Binding-site contacts:
Ligand atom OP1 contacts residue LYS81 of chain 1.A at 3.7 Å.
Ligand atom N3 contacts residue TRP31 of chain 1.A at 3.2 Å (h-bond).
Ligand atom OP1 contacts residue GLY63 of chain 1.A at 3.1 Å.
Ligand atom C4 contacts residue TRP31 of chain 1.A at 3.6 Å (hydrophobic).
Ligand atom C5' contacts residue GLY61 of chain 1.A at 3.5 Å.
Ligand atom C6 contacts residue TRP31 of chain 1.A at 3.6 Å (hydrophobic).
Ligand atom N3 contacts residue GLY35 of chain 1.A at 3.6 Å.
Ligand atom C4' contacts residue TYR36 of chain 1.A at 3.7 Å (hydrophobic).
Ligand atom O3' contacts residue GLY61 of chain 1.A at 3.4 Å.
Ligand atom C2 contacts residue TRP31 of chain 1.A at 3.2 Å (hydrophobic).
Ligand atom OP2 contacts residue ARG65 of chain 1.A at 3.5 Å (salt-bridge).
Ligand atom O5' contacts residue TYR36 of chain 1.A at 3.0 Å (h-bond).
Ligand atom OP3 contacts residue ARG65 of chain 1.A at 3.0 Å (salt-bridge).
Ligand atom OP1 contacts residue MET66 of chain 1.A at 2.8 Å (h-bond).
Ligand atom OP1 contacts residue ARG65 of chain 1.A at 3.7 Å.
Ligand atom O6 contacts residue TRP31 of chain 1.A at 3.7 Å.
Ligand atom O4' contacts residue TYR36 of chain 1.A at 3.5 Å.
Ligand atom OP1 contacts residue CA1 of chain 1.S at 2.4 Å.
Ligand atom N2 contacts residue TRP31 of chain 1.A at 3.6 Å.
Ligand atom O4' contacts residue ARG32 of chain 1.A at 3.4 Å.
Ligand atom P contacts residue LYS69 of chain 1.A at 3.4 Å.
Ligand atom OP1 contacts residue LYS69 of chain 1.A at 3.6 Å (salt-bridge).
Ligand atom OP1 contacts residue ILE59 of chain 1.A at 3.7 Å.
Ligand atom OP3 contacts residue TYR36 of chain 1.A at 3.7 Å.
Ligand atom O3' contacts residue MET66 of chain 1.A at 3.2 Å.
Ligand atom OP1 contacts residue PRO60 of chain 1.A at 3.7 Å.
Ligand atom OP1 contacts residue ILE62 of chain 1.A at 3.5 Å (h-bond).
Ligand atom N9 contacts residue ARG32 of chain 1.A at 3.7 Å.
Ligand atom N1 contacts residue TRP31 of chain 1.A at 3.6 Å.
Ligand atom C4' contacts residue GLY61 of chain 1.A at 3.5 Å.
Ligand atom OP1 contacts residue GLY61 of chain 1.A at 3.1 Å (h-bond).
Ligand atom C4' contacts residue MET66 of chain 1.A at 3.7 Å (hydrophobic).
Ligand atom OP1 contacts residue TYR24 of chain 1.A at 2.7 Å (h-bond).
Ligand atom OP1 contacts residue TYR36 of chain 1.A at 2.5 Å (h-bond).
Ligand atom OP2 contacts residue ARG32 of chain 1.A at 3.0 Å (salt-bridge).
Ligand atom P contacts residue TYR36 of chain 1.A at 3.3 Å.
Ligand atom OP3 contacts residue LYS69 of chain 1.A at 2.3 Å (salt-bridge).
Ligand atom OP1 contacts residue LYS64 of chain 1.A at 3.7 Å.
Ligand atom C5' contacts residue GLY63 of chain 1.A at 3.7 Å.
Ligand atom O5' contacts residue LYS69 of chain 1.A at 3.8 Å.

The protein below binds the small molecule below.
Small molecule (SMILES): Nc1ccn([C@H]2C[C@H](O[P](=O)(O)OC[C@H]3O[C@@H](n4cnc5c(=O)nc(N)[nH]c54)C[C@@H]3O)[C@@H](CO[P](=O)(O)O[C@H]3C[C@H](n4ccc(N)nc4=O)O[C@@H]3CO[P](=O)(O)O[C@H]3C[C@H](n4cnc5c(=O)nc(N)[nH]c54)O[C@@H]3COP(=O)(O)O)O2)c(=O)n1

Sequence of chain 1.A:
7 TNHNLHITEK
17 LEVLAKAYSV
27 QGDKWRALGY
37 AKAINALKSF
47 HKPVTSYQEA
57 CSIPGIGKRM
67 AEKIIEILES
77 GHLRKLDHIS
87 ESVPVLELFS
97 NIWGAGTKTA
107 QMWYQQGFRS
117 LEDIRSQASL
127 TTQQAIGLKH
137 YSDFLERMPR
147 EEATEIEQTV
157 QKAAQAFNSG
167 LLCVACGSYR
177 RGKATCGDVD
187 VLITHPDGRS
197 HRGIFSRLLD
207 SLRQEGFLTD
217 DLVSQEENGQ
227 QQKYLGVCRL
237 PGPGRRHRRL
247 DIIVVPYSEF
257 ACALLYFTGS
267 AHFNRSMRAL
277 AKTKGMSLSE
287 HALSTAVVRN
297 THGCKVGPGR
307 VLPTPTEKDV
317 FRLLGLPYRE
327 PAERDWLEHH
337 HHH